This small molecule binds to this protein.
Small molecule (SMILES): CSCC[C@H](NP(=O)(O)CO[C@H](C)Cn1cnc2c(N)ncnc21)C(=O)O

Sequence of chain 1.A:
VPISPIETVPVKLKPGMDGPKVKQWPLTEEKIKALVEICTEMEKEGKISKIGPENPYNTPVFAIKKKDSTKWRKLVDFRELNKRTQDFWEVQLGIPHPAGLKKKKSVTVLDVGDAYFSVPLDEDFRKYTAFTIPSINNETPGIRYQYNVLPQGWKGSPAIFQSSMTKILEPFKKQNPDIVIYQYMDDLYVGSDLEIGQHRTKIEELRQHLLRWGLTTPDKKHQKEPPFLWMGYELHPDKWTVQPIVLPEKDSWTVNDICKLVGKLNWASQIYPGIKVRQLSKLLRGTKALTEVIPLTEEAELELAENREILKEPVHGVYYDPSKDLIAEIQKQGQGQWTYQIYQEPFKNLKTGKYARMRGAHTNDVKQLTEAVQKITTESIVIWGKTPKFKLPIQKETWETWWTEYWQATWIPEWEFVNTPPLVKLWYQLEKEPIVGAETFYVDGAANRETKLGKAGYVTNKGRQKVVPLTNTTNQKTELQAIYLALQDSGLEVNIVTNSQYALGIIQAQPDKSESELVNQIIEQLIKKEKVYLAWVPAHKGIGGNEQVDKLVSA

Binding-site contacts:
Ligand atom C09 contacts residue GLN153 of chain 1.A at 4.1 Å.
Ligand atom P02 contacts residue MN1 of chain 1.I at 3.0 Å.
Ligand atom C03 contacts residue ALA116 of chain 1.A at 3.8 Å (hydrophobic).
Ligand atom C20 contacts residue LYS67 of chain 1.A at 4.0 Å.
Ligand atom N18 contacts residue MN1 of chain 1.I at 3.3 Å.
Ligand atom C26 contacts residue LYS68 of chain 1.A at 3.4 Å.
Ligand atom O27 contacts residue VAL113 of chain 1.A at 2.4 Å (h-bond).
Ligand atom S25 contacts residue ARG74 of chain 1.A at 2.7 Å (salt-bridge).
Ligand atom O01 contacts residue ALA116 of chain 1.A at 3.6 Å.
Ligand atom O21 contacts residue LYS67 of chain 1.A at 3.1 Å.
Ligand atom O01 contacts residue ASP115 of chain 1.A at 3.9 Å.
Ligand atom O21 contacts residue ARG74 of chain 1.A at 3.4 Å (salt-bridge).
Ligand atom C03 contacts residue ASP187 of chain 1.A at 3.4 Å.
Ligand atom N16 contacts residue ARG74 of chain 1.A at 4.0 Å.
Ligand atom C06 contacts residue GLN153 of chain 1.A at 3.6 Å.
Ligand atom O22 contacts residue ARG74 of chain 1.A at 2.7 Å (salt-bridge).
Ligand atom C23 contacts residue LYS67 of chain 1.A at 3.8 Å.
Ligand atom S25 contacts residue LYS68 of chain 1.A at 4.1 Å.
Ligand atom C23 contacts residue ARG74 of chain 1.A at 3.7 Å.
Ligand atom P02 contacts residue VAL113 of chain 1.A at 3.9 Å.
Ligand atom P02 contacts residue ASP187 of chain 1.A at 3.7 Å.
Ligand atom N14 contacts residue ARG74 of chain 1.A at 3.0 Å (salt-bridge).
Ligand atom N10 contacts residue GLN153 of chain 1.A at 4.0 Å.
Ligand atom N12 contacts residue LEU76 of chain 1.A at 3.7 Å.
Ligand atom C11 contacts residue GLN153 of chain 1.A at 4.0 Å.
Ligand atom O27 contacts residue MN1 of chain 1.I at 1.9 Å.
Ligand atom C24 contacts residue ARG74 of chain 1.A at 3.4 Å.
Ligand atom C05 contacts residue TYR117 of chain 1.A at 3.9 Å (hydrophobic).
Ligand atom C07 contacts residue TYR117 of chain 1.A at 3.9 Å (hydrophobic).
Ligand atom O27 contacts residue ALA116 of chain 1.A at 3.4 Å (h-bond).
Ligand atom P02 contacts residue ALA116 of chain 1.A at 3.9 Å.
Ligand atom C20 contacts residue ARG74 of chain 1.A at 3.2 Å.
Ligand atom O27 contacts residue ASP112 of chain 1.A at 3.7 Å.
Ligand atom N10 contacts residue TYR117 of chain 1.A at 3.9 Å.
Ligand atom C03 contacts residue MN1 of chain 1.I at 3.8 Å.
Ligand atom O27 contacts residue ASP187 of chain 1.A at 2.6 Å (salt-bridge).
Ligand atom C13 contacts residue ARG74 of chain 1.A at 3.8 Å.
Ligand atom C06 contacts residue TYR117 of chain 1.A at 3.5 Å (hydrophobic).
Ligand atom O27 contacts residue ASP115 of chain 1.A at 3.6 Å.
Ligand atom O22 contacts residue GLN153 of chain 1.A at 3.8 Å.